This small molecule binds to this protein.
Small molecule (SMILES): Nc1cccc(-c2cnn3ccc(Nc4cccc(Cl)c4)nc23)c1

Sequence of chain 1.A:
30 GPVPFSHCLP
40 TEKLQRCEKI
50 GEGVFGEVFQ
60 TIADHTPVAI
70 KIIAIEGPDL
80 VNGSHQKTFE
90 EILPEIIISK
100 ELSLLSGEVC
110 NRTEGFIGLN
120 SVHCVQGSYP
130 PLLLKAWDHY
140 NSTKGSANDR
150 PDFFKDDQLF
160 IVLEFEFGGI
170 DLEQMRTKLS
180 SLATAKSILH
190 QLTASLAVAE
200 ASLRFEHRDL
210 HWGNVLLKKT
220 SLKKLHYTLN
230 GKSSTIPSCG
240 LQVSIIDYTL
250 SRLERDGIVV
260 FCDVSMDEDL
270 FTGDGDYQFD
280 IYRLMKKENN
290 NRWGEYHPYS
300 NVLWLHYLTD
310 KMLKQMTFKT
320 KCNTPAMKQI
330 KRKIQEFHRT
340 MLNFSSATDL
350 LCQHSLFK

Binding-site contacts:
Ligand atom CL1 contacts residue PHE54 of chain 1.A at 3.6 Å.
Ligand atom N1 contacts residue ILE245 of chain 1.A at 3.5 Å.
Ligand atom C5 contacts residue LEU215 of chain 1.A at 3.7 Å (hydrophobic).
Ligand atom N3 contacts residue GLY167 of chain 1.A at 3.0 Å (h-bond).
Ligand atom C1 contacts residue LEU215 of chain 1.A at 3.5 Å (hydrophobic).
Ligand atom N4 contacts residue ILE49 of chain 1.A at 3.8 Å.
Ligand atom N5 contacts residue PHE164 of chain 1.A at 3.3 Å.
Ligand atom C8 contacts residue PHE164 of chain 1.A at 3.7 Å (hydrophobic).
Ligand atom C3 contacts residue ILE49 of chain 1.A at 3.5 Å (hydrophobic).
Ligand atom N5 contacts residue ILE116 of chain 1.A at 3.8 Å.
Ligand atom C2 contacts residue ALA68 of chain 1.A at 3.7 Å (hydrophobic).
Ligand atom C5 contacts residue ILE49 of chain 1.A at 3.4 Å (hydrophobic).
Ligand atom C6 contacts residue ILE245 of chain 1.A at 3.8 Å (hydrophobic).
Ligand atom C5 contacts residue GLY168 of chain 1.A at 3.2 Å.
Ligand atom N2 contacts residue LEU215 of chain 1.A at 3.1 Å.
Ligand atom C18 contacts residue PHE164 of chain 1.A at 3.6 Å (hydrophobic).
Ligand atom C7 contacts residue LEU215 of chain 1.A at 3.2 Å (hydrophobic).
Ligand atom CL1 contacts residue ASP246 of chain 1.A at 3.2 Å.
Ligand atom C8 contacts residue ILE245 of chain 1.A at 3.5 Å (hydrophobic).
Ligand atom N3 contacts residue ALA68 of chain 1.A at 3.5 Å.
Ligand atom C4 contacts residue GLU165 of chain 1.A at 3.1 Å.
Ligand atom C3 contacts residue LEU215 of chain 1.A at 3.7 Å (hydrophobic).
Ligand atom N3 contacts residue PHE166 of chain 1.A at 3.8 Å.
Ligand atom C10 contacts residue ILE245 of chain 1.A at 3.6 Å (hydrophobic).
Ligand atom C1 contacts residue ALA68 of chain 1.A at 3.8 Å (hydrophobic).
Ligand atom C16 contacts residue ILE49 of chain 1.A at 3.5 Å (hydrophobic).
Ligand atom C11 contacts residue ASP246 of chain 1.A at 3.5 Å.
Ligand atom C15 contacts residue GLY50 of chain 1.A at 3.6 Å.
Ligand atom CL1 contacts residue VAL57 of chain 1.A at 3.8 Å.
Ligand atom C11 contacts residue PHE164 of chain 1.A at 3.5 Å (hydrophobic).
Ligand atom C11 contacts residue ILE245 of chain 1.A at 3.6 Å (hydrophobic).
Ligand atom C7 contacts residue GLY168 of chain 1.A at 3.3 Å.
Ligand atom N5 contacts residue ASP246 of chain 1.A at 3.0 Å (salt-bridge).
Ligand atom C16 contacts residue ASP170 of chain 1.A at 3.4 Å.
Ligand atom N3 contacts residue LEU215 of chain 1.A at 3.4 Å.
Ligand atom N5 contacts residue ILE245 of chain 1.A at 3.7 Å.
Ligand atom C4 contacts residue ALA68 of chain 1.A at 3.5 Å (hydrophobic).
Ligand atom N2 contacts residue ALA68 of chain 1.A at 3.6 Å.
Ligand atom N2 contacts residue GLY167 of chain 1.A at 3.7 Å.
Ligand atom N3 contacts residue GLU165 of chain 1.A at 3.2 Å (salt-bridge).